Binding-site contacts:
Ligand atom C33 contacts residue GLN284 of chain 1.D at 3.5 Å.
Ligand atom C23 contacts residue TYR313 of chain 1.D at 3.6 Å (hydrophobic).
Ligand atom C2 contacts residue LYS346 of chain 1.D at 1.4 Å.
Ligand atom C29 contacts residue TYR313 of chain 1.D at 3.6 Å (hydrophobic).
Ligand atom C11 contacts residue TRP348 of chain 1.D at 3.7 Å (hydrophobic).
Ligand atom C3 contacts residue LYS346 of chain 1.D at 2.5 Å.
Ligand atom C31 contacts residue SER345 of chain 1.D at 3.5 Å.
Ligand atom C34 contacts residue GLU235 of chain 1.D at 3.1 Å.
Ligand atom C35 contacts residue SER237 of chain 1.D at 3.5 Å.
Ligand atom C27 contacts residue TYR313 of chain 1.D at 3.6 Å (hydrophobic).
Ligand atom C9 contacts residue PHE316 of chain 1.D at 3.6 Å (hydrophobic).
Ligand atom C25 contacts residue GLU235 of chain 1.D at 3.6 Å.
Ligand atom C4 contacts residue LYS346 of chain 1.D at 3.1 Å.
Ligand atom C29 contacts residue GLU340 of chain 1.D at 3.5 Å.
Ligand atom C31 contacts residue TYR313 of chain 1.D at 3.5 Å (hydrophobic).
Ligand atom N22 contacts residue SER345 of chain 1.D at 2.9 Å (h-bond).
Ligand atom C30 contacts residue TYR313 of chain 1.D at 3.5 Å (hydrophobic).
Ligand atom C18 contacts residue SER345 of chain 1.D at 3.7 Å.
Ligand atom C11 contacts residue PHE316 of chain 1.D at 3.6 Å (hydrophobic).
Ligand atom C8 contacts residue LEU241 of chain 1.C at 3.6 Å (hydrophobic).
Ligand atom N22 contacts residue TYR313 of chain 1.D at 3.8 Å.
Ligand atom C33 contacts residue GLU235 of chain 1.D at 3.7 Å.
Ligand atom N37 contacts residue LEU314 of chain 1.D at 3.7 Å.
Ligand atom N37 contacts residue GLN284 of chain 1.D at 3.2 Å.
Ligand atom C36 contacts residue SER237 of chain 1.D at 3.4 Å.
Ligand atom C10 contacts residue LEU241 of chain 1.C at 3.7 Å (hydrophobic).
Ligand atom C32 contacts residue TYR313 of chain 1.D at 3.7 Å (hydrophobic).
Ligand atom C9 contacts residue LEU241 of chain 1.C at 3.7 Å (hydrophobic).
Ligand atom C38 contacts residue GLN284 of chain 1.D at 3.4 Å.
Ligand atom O1 contacts residue LYS346 of chain 1.D at 2.3 Å (salt-bridge).
Ligand atom C28 contacts residue TYR313 of chain 1.D at 3.6 Å (hydrophobic).
Ligand atom C12 contacts residue TRP348 of chain 1.D at 3.6 Å (hydrophobic).
Ligand atom C19 contacts residue TYR313 of chain 1.D at 3.7 Å (hydrophobic).
Ligand atom C28 contacts residue GLU235 of chain 1.D at 3.4 Å.
Ligand atom C27 contacts residue GLU235 of chain 1.D at 3.5 Å.
Ligand atom C17 contacts residue SER345 of chain 1.D at 3.7 Å.
Ligand atom N24 contacts residue TYR313 of chain 1.D at 3.7 Å.
Ligand atom N26 contacts residue GLU235 of chain 1.D at 2.7 Å (salt-bridge).
Ligand atom C8 contacts residue PHE316 of chain 1.D at 3.7 Å (hydrophobic).
Ligand atom C10 contacts residue PHE316 of chain 1.D at 3.6 Å (hydrophobic).

Sequence of chain 1.D:
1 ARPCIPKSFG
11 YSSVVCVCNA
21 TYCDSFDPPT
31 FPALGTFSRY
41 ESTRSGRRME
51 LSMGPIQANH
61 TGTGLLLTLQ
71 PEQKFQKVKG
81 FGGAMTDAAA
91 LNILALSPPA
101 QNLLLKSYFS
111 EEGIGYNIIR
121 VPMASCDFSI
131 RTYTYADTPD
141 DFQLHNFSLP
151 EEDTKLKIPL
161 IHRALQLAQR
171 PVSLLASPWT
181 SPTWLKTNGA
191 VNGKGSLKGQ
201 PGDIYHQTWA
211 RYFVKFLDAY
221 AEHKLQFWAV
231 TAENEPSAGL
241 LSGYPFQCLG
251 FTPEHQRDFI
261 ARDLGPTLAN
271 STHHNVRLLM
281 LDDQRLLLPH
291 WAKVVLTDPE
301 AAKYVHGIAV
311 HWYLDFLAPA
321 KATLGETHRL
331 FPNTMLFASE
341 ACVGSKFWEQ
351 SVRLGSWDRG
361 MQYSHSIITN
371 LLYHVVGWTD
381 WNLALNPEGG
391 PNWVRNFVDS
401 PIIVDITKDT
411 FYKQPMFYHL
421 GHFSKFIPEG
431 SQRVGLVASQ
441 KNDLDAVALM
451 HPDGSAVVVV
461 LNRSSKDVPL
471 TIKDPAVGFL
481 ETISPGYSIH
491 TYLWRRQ

The protein below binds the small molecule below.
Small molecule (SMILES): O=C(O)CCCCCCCCC#Cc1ccc2c(c1)C[C@H](Nc1nc(-c3cccnc3)nc3ccccc13)C2

Sequence of chain 1.C:
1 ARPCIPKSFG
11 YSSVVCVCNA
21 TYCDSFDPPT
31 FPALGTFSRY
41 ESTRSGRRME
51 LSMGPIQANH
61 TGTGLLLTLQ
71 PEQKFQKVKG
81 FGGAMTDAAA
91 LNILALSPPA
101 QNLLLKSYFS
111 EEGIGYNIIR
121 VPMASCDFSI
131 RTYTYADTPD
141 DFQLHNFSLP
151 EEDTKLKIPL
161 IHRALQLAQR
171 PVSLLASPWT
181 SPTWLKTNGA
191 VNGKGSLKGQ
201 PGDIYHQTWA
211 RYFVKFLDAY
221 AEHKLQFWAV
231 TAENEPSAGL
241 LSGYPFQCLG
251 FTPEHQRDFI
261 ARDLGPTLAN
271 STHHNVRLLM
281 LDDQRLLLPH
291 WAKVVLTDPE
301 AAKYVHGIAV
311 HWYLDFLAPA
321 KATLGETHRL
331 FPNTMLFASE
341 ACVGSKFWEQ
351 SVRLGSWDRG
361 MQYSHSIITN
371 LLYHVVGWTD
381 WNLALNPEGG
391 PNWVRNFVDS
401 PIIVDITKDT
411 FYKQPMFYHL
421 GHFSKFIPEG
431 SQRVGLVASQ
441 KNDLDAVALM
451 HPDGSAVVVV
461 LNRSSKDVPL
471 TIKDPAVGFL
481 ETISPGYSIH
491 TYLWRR